Sequence of chain 1.B:
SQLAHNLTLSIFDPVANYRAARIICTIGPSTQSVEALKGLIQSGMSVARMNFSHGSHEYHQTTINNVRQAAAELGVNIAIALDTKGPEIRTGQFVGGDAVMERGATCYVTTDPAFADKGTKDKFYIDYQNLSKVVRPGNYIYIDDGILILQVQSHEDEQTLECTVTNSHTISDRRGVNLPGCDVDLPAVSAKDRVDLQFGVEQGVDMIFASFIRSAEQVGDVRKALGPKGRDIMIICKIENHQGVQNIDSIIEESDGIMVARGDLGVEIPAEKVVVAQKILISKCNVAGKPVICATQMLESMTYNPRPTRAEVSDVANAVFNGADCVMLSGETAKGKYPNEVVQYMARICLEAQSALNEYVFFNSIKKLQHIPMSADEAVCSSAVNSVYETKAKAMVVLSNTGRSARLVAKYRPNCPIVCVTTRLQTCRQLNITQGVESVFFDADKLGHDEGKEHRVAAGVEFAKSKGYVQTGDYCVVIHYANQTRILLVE

Binding-site contacts:
Ligand atom C1 contacts residue ALA262 of chain 1.B at 3.3 Å (hydrophobic).
Ligand atom O2 contacts residue LYS239 of chain 1.B at 3.1 Å (salt-bridge).
Ligand atom C1 contacts residue ASP265 of chain 1.B at 3.6 Å.
Ligand atom C1 contacts residue MG1 of chain 1.J at 3.9 Å.
Ligand atom C1 contacts residue GLU241 of chain 1.B at 3.5 Å.
Ligand atom O3 contacts residue ASP265 of chain 1.B at 4.0 Å.
Ligand atom C1 contacts residue GLY264 of chain 1.B at 3.9 Å.
Ligand atom O2 contacts residue THR297 of chain 1.B at 4.1 Å.
Ligand atom O1 contacts residue ALA262 of chain 1.B at 3.8 Å.
Ligand atom O2 contacts residue ARG50 of chain 1.B at 3.7 Å.
Ligand atom O1 contacts residue GLU241 of chain 1.B at 2.9 Å (salt-bridge).
Ligand atom C2 contacts residue GLU241 of chain 1.B at 3.5 Å.
Ligand atom O2 contacts residue ATP1 of chain 1.N at 3.2 Å (h-bond).
Ligand atom O4 contacts residue ALA262 of chain 1.B at 3.6 Å.
Ligand atom C1 contacts residue ATP1 of chain 1.N at 3.3 Å.
Ligand atom O1 contacts residue ASP146 of chain 1.B at 4.0 Å.
Ligand atom O4 contacts residue MG1 of chain 1.K at 2.2 Å.
Ligand atom O4 contacts residue GLU241 of chain 1.B at 2.7 Å (salt-bridge).
Ligand atom O3 contacts residue GLY264 of chain 1.B at 3.2 Å (h-bond).
Ligand atom O3 contacts residue ALA262 of chain 1.B at 3.7 Å.
Ligand atom C1 contacts residue THR297 of chain 1.B at 3.7 Å.
Ligand atom O4 contacts residue LYS239 of chain 1.B at 2.5 Å (salt-bridge).
Ligand atom O1 contacts residue MG1 of chain 1.K at 3.6 Å.
Ligand atom C2 contacts residue ALA262 of chain 1.B at 3.2 Å (hydrophobic).
Ligand atom O3 contacts residue ARG263 of chain 1.B at 3.8 Å.
Ligand atom O2 contacts residue ALA262 of chain 1.B at 3.5 Å.
Ligand atom C2 contacts residue ATP1 of chain 1.N at 3.1 Å.
Ligand atom O4 contacts residue ASP265 of chain 1.B at 3.6 Å (salt-bridge).
Ligand atom O1 contacts residue ATP1 of chain 1.N at 3.1 Å (h-bond).
Ligand atom O1 contacts residue GLY264 of chain 1.B at 3.8 Å.
Ligand atom O3 contacts residue THR297 of chain 1.B at 2.4 Å (h-bond).
Ligand atom C2 contacts residue ASP265 of chain 1.B at 4.1 Å.
Ligand atom O1 contacts residue ASP265 of chain 1.B at 2.6 Å (salt-bridge).
Ligand atom C2 contacts residue LYS239 of chain 1.B at 3.2 Å.
Ligand atom C1 contacts residue MG1 of chain 1.K at 3.9 Å.
Ligand atom O2 contacts residue MET260 of chain 1.B at 4.1 Å.
Ligand atom O4 contacts residue ATP1 of chain 1.N at 2.7 Å (h-bond).
Ligand atom O3 contacts residue MG1 of chain 1.J at 3.4 Å.
Ligand atom O3 contacts residue ATP1 of chain 1.N at 3.5 Å (h-bond).
Ligand atom C2 contacts residue MG1 of chain 1.K at 3.3 Å.

A protein and the small-molecule ligand that binds it are described below.
Small molecule (SMILES): O=C([O-])C(=O)[O-]